A small-molecule ligand and the protein it binds are described below.
Small molecule (SMILES): N[C@@H](Cc1ccccc1)C(=O)O

Sequence of chain 1.D:
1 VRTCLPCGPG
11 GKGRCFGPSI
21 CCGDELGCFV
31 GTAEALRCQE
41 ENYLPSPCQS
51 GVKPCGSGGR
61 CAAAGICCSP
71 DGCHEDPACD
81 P

Binding-site contacts:
Ligand atom CA contacts residue SER46 of chain 1.D at 4.3 Å.
Ligand atom CA contacts residue TYR1 of chain 1.M at 2.4 Å (hydrophobic).
Ligand atom CG contacts residue PRO45 of chain 1.D at 4.1 Å (hydrophobic).
Ligand atom O contacts residue SER46 of chain 1.D at 3.9 Å.
Ligand atom N contacts residue LEU44 of chain 1.D at 2.7 Å (h-bond).
Ligand atom N contacts residue PRO45 of chain 1.D at 4.4 Å.
Ligand atom CB contacts residue LEU44 of chain 1.D at 3.5 Å (hydrophobic).
Ligand atom C contacts residue PRO47 of chain 1.D at 4.5 Å (hydrophobic).
Ligand atom CE1 contacts residue PRO47 of chain 1.D at 3.4 Å (hydrophobic).
Ligand atom CZ contacts residue PRO47 of chain 1.D at 3.4 Å (hydrophobic).
Ligand atom C contacts residue CYS48 of chain 1.D at 4.0 Å (hydrophobic).
Ligand atom N contacts residue SER46 of chain 1.D at 3.0 Å (h-bond).
Ligand atom C contacts residue GLU41 of chain 1.D at 3.8 Å.
Ligand atom CD2 contacts residue PRO45 of chain 1.D at 3.2 Å (hydrophobic).
Ligand atom O contacts residue GLU41 of chain 1.D at 4.3 Å.
Ligand atom N contacts residue TYR1 of chain 1.M at 3.7 Å.
Ligand atom CE1 contacts residue TYR1 of chain 1.M at 4.2 Å (hydrophobic).
Ligand atom CD1 contacts residue TYR1 of chain 1.M at 3.5 Å (hydrophobic).
Ligand atom CE2 contacts residue PRO45 of chain 1.D at 2.9 Å (hydrophobic).
Ligand atom C contacts residue TYR1 of chain 1.M at 1.3 Å (hydrophobic).
Ligand atom O contacts residue TYR1 of chain 1.M at 2.2 Å (h-bond).
Ligand atom CB contacts residue GLU41 of chain 1.D at 3.7 Å.
Ligand atom N contacts residue GLU41 of chain 1.D at 3.0 Å (salt-bridge).
Ligand atom CE1 contacts residue PRO45 of chain 1.D at 4.4 Å (hydrophobic).
Ligand atom CB contacts residue TYR1 of chain 1.M at 3.0 Å (hydrophobic).
Ligand atom CG contacts residue LEU44 of chain 1.D at 3.9 Å (hydrophobic).
Ligand atom CE2 contacts residue PRO47 of chain 1.D at 4.3 Å (hydrophobic).
Ligand atom CZ contacts residue PRO45 of chain 1.D at 3.6 Å (hydrophobic).
Ligand atom N contacts residue CYS48 of chain 1.D at 4.5 Å.
Ligand atom O contacts residue CYS48 of chain 1.D at 2.7 Å (h-bond).
Ligand atom N contacts residue PRO47 of chain 1.D at 4.3 Å.
Ligand atom CD1 contacts residue PRO47 of chain 1.D at 3.9 Å (hydrophobic).
Ligand atom CD2 contacts residue LEU44 of chain 1.D at 3.6 Å (hydrophobic).
Ligand atom O contacts residue PRO47 of chain 1.D at 3.4 Å.
Ligand atom CA contacts residue LEU44 of chain 1.D at 3.6 Å (hydrophobic).
Ligand atom CA contacts residue GLU41 of chain 1.D at 3.0 Å.
Ligand atom CG contacts residue TYR1 of chain 1.M at 3.8 Å (hydrophobic).